Binding-site contacts:
Ligand atom C14 contacts residue ILE111 of chain 2.A at 3.8 Å (hydrophobic).
Ligand atom C11 contacts residue TYR152 of chain 2.A at 3.6 Å (hydrophobic).
Ligand atom C02 contacts residue TYR152 of chain 2.A at 3.2 Å (hydrophobic).
Ligand atom C13 contacts residue ILE111 of chain 2.A at 4.2 Å (hydrophobic).
Ligand atom C16 contacts residue TRP211 of chain 2.A at 3.7 Å (hydrophobic).
Ligand atom C05 contacts residue MET106 of chain 2.A at 3.3 Å (hydrophobic).
Ligand atom N07 contacts residue TRP107 of chain 2.A at 3.9 Å.
Ligand atom C16 contacts residue ASN180 of chain 2.A at 3.3 Å.
Ligand atom C11 contacts residue LEU91 of chain 2.A at 4.0 Å (hydrophobic).
Ligand atom O17 contacts residue PHE114 of chain 2.A at 3.6 Å.
Ligand atom C01 contacts residue TYR152 of chain 2.A at 3.0 Å (hydrophobic).
Ligand atom N07 contacts residue VAL156 of chain 2.A at 3.8 Å.
Ligand atom N08 contacts residue TRP107 of chain 2.A at 3.5 Å.
Ligand atom N08 contacts residue MET106 of chain 2.A at 3.8 Å.
Ligand atom C04 contacts residue MET106 of chain 2.A at 4.0 Å (hydrophobic).
Ligand atom O17 contacts residue THR153 of chain 2.A at 3.4 Å (h-bond).
Ligand atom O15 contacts residue TRP211 of chain 2.A at 3.4 Å.
Ligand atom C16 contacts residue PHE114 of chain 2.A at 3.2 Å (hydrophobic).
Ligand atom O15 contacts residue ILE111 of chain 2.A at 3.8 Å.
Ligand atom C11 contacts residue THR153 of chain 2.A at 3.7 Å.
Ligand atom C09 contacts residue TRP107 of chain 2.A at 3.8 Å (hydrophobic).
Ligand atom C13 contacts residue GLY110 of chain 2.A at 4.1 Å.
Ligand atom O15 contacts residue PHE114 of chain 2.A at 3.9 Å.
Ligand atom C12 contacts residue PHE114 of chain 2.A at 4.2 Å (hydrophobic).
Ligand atom C12 contacts residue THR153 of chain 2.A at 3.6 Å.
Ligand atom C02 contacts residue ALA95 of chain 2.A at 4.2 Å (hydrophobic).
Ligand atom C10 contacts residue TRP107 of chain 2.A at 4.3 Å (hydrophobic).
Ligand atom C03 contacts residue TYR152 of chain 2.A at 3.8 Å (hydrophobic).
Ligand atom C09 contacts residue GLY110 of chain 2.A at 3.9 Å.
Ligand atom N07 contacts residue MET106 of chain 2.A at 2.6 Å.
Ligand atom C10 contacts residue TYR152 of chain 2.A at 3.6 Å (hydrophobic).
Ligand atom C14 contacts residue GLY110 of chain 2.A at 3.7 Å.
Ligand atom C13 contacts residue TRP211 of chain 2.A at 3.9 Å (hydrophobic).
Ligand atom C06 contacts residue MET106 of chain 2.A at 3.5 Å (hydrophobic).
Ligand atom C06 contacts residue TYR152 of chain 2.A at 3.8 Å (hydrophobic).
Ligand atom C16 contacts residue THR153 of chain 2.A at 4.2 Å.
Ligand atom O17 contacts residue TRP211 of chain 2.A at 4.2 Å.
Ligand atom C14 contacts residue TRP107 of chain 2.A at 3.8 Å (hydrophobic).
Ligand atom O17 contacts residue ASN180 of chain 2.A at 3.6 Å.
Ligand atom N08 contacts residue GLY110 of chain 2.A at 3.9 Å.

The small molecule below binds the protein below.
Small molecule (SMILES): Nc1ccccc1Nc1ccc2c(c1)OCO2

Sequence of chain 2.A:
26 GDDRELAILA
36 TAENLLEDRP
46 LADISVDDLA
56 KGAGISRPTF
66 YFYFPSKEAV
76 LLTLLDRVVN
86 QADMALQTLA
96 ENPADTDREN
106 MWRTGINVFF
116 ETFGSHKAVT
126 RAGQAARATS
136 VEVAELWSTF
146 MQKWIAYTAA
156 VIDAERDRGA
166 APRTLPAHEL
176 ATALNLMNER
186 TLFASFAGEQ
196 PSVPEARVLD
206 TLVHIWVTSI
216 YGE